Binding-site contacts:
Ligand atom NAB contacts residue PHE109 of chain 1.A at 3.5 Å.
Ligand atom N3 contacts residue TRP43 of chain 1.A at 3.1 Å.
Ligand atom C4 contacts residue TRP43 of chain 1.A at 3.2 Å (hydrophobic).
Ligand atom C6 contacts residue TRP43 of chain 1.A at 3.1 Å (hydrophobic).
Ligand atom OBP contacts residue ASN74 of chain 1.A at 3.3 Å (h-bond).
Ligand atom NBD contacts residue TYR118 of chain 1.A at 3.1 Å (h-bond).
Ligand atom OAF contacts residue TYR295 of chain 1.B at 2.7 Å (h-bond).
Ligand atom C2 contacts residue ARG292 of chain 1.B at 3.4 Å.
Ligand atom CCB contacts residue PHE109 of chain 1.A at 3.3 Å (hydrophobic).
Ligand atom OBO contacts residue ASN107 of chain 1.A at 3.2 Å (h-bond).
Ligand atom N7 contacts residue ARG292 of chain 1.B at 3.4 Å (salt-bridge).
Ligand atom NBC contacts residue GLU114 of chain 1.A at 2.6 Å (salt-bridge).
Ligand atom OAE contacts residue ARG138 of chain 1.A at 2.9 Å (salt-bridge).
Ligand atom CBY contacts residue PHE109 of chain 1.A at 3.3 Å (hydrophobic).
Ligand atom OAP contacts residue LYS72 of chain 1.A at 2.6 Å (salt-bridge).
Ligand atom O4' contacts residue TRP41 of chain 1.A at 3.3 Å.
Ligand atom N6 contacts residue TRP43 of chain 1.A at 3.1 Å.
Ligand atom NAB contacts residue GLU114 of chain 1.A at 3.0 Å (salt-bridge).
Ligand atom OAP contacts residue TRP43 of chain 1.A at 3.2 Å (h-bond).
Ligand atom CBV contacts residue PHE109 of chain 1.A at 3.4 Å (hydrophobic).
Ligand atom OAQ contacts residue ARG338 of chain 1.B at 2.9 Å (salt-bridge).
Ligand atom N3 contacts residue ARG292 of chain 1.B at 3.1 Å (salt-bridge).
Ligand atom C5 contacts residue TRP43 of chain 1.A at 3.3 Å (hydrophobic).
Ligand atom N7 contacts residue GLN51 of chain 1.A at 3.3 Å (h-bond).
Ligand atom C4 contacts residue ARG292 of chain 1.B at 3.2 Å.
Ligand atom CAU contacts residue TYR295 of chain 1.B at 3.4 Å (hydrophobic).
Ligand atom O4' contacts residue TRP43 of chain 1.A at 3.3 Å (h-bond).
Ligand atom C2 contacts residue TRP43 of chain 1.A at 3.1 Å (hydrophobic).
Ligand atom C6 contacts residue ARG292 of chain 1.B at 3.4 Å.
Ligand atom OAM contacts residue ARG138 of chain 1.A at 2.7 Å (salt-bridge).
Ligand atom NAC contacts residue TYR118 of chain 1.A at 3.3 Å (h-bond).
Ligand atom CAT contacts residue GLU114 of chain 1.A at 3.0 Å.
Ligand atom N1 contacts residue TRP43 of chain 1.A at 3.0 Å.
Ligand atom N1 contacts residue ARG292 of chain 1.B at 3.5 Å.
Ligand atom N7 contacts residue TRP43 of chain 1.A at 3.5 Å.
Ligand atom CCO contacts residue ASN74 of chain 1.A at 3.4 Å.
Ligand atom N6 contacts residue GLN51 of chain 1.A at 2.4 Å (h-bond).
Ligand atom C6 contacts residue GLN51 of chain 1.A at 3.5 Å.
Ligand atom N6 contacts residue SER48 of chain 1.A at 3.2 Å (h-bond).
Ligand atom C5 contacts residue ARG292 of chain 1.B at 3.2 Å.

Sequence of chain 1.A:
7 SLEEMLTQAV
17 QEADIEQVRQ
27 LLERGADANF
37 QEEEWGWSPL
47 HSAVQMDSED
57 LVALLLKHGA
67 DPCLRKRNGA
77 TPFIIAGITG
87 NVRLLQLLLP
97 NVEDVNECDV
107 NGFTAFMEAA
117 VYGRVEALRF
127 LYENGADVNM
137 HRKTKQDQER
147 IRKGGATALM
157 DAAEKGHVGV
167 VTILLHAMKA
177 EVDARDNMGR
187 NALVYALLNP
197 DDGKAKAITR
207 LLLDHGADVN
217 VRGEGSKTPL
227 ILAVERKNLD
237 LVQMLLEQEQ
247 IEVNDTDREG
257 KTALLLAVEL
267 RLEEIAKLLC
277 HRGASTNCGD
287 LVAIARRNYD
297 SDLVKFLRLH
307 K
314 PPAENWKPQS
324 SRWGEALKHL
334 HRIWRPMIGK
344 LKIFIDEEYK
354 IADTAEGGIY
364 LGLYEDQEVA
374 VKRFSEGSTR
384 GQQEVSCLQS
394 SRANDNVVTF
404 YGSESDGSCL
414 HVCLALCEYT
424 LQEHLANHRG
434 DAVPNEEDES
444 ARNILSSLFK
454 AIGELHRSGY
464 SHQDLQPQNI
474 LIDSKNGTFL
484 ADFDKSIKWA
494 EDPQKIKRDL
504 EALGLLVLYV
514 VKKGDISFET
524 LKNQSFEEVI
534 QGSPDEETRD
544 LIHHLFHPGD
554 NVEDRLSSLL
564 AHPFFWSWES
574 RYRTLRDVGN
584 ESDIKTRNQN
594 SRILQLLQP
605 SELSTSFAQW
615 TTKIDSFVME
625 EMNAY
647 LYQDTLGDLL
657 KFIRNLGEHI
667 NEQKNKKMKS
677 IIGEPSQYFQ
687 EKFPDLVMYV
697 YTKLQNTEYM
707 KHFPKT

Sequence of chain 1.B:
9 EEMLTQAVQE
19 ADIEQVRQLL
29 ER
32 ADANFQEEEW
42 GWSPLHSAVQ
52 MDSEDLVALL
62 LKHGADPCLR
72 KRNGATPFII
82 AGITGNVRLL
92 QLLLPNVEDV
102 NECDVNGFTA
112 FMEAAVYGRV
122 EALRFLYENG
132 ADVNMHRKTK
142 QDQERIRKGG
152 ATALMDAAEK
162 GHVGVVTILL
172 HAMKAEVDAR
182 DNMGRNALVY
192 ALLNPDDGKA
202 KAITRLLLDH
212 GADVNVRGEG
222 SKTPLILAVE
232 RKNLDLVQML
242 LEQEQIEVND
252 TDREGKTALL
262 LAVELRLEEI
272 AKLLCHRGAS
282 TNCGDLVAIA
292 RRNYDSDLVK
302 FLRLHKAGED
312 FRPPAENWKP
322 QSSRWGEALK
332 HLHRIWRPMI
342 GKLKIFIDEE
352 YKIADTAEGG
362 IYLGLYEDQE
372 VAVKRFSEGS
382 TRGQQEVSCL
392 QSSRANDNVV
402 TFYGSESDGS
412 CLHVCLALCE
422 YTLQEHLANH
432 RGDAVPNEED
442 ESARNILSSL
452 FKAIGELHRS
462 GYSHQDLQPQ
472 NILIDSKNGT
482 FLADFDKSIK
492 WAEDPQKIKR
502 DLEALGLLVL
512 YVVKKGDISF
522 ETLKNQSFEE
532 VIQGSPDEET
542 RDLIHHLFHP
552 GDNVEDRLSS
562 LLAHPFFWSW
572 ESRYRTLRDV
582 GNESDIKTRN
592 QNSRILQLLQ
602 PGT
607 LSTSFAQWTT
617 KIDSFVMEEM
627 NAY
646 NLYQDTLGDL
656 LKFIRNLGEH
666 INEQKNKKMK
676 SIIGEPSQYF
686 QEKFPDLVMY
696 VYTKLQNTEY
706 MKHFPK

A protein and the small-molecule ligand that binds it are described below.
Small molecule (SMILES): Nc1ncnc2c1ncn2[C@@H]1O[C@H](CO[P](=O)(O)O[C@@H]2[C@H](O)[C@@H](CO[P](=O)(O)O[C@@H]3[C@H](O)[C@@H](CO[P](=O)(O)O[P](=O)(O)OP(=O)(O)O)O[C@H]3n3cnc4c(N)ncnc43)O[C@H]2n2cnc3c(N)ncnc32)[C@@H](O)[C@H]1O